This small molecule binds to this protein.
Small molecule (SMILES): CC(=O)N[C@H]1[C@H](O[C@H]2[C@H](O)[C@@H](NC(C)=O)CO[C@@H]2CO)O[C@H](CO)[C@@H](O)[C@@H]1O

Binding-site contacts:
Ligand atom C2 contacts residue ASN234 of chain 1.A at 2.5 Å.
Ligand atom O5 contacts residue THR108 of chain 1.A at 3.0 Å.
Ligand atom C1 contacts residue ASN234 of chain 1.A at 1.4 Å.
Ligand atom C6 contacts residue THR108 of chain 1.A at 3.1 Å.
Ligand atom O6 contacts residue THR109 of chain 1.A at 4.0 Å.
Ligand atom C5 contacts residue ASN234 of chain 1.A at 3.5 Å.
Ligand atom C4 contacts residue ASN234 of chain 1.A at 4.1 Å.
Ligand atom C3 contacts residue ASN234 of chain 1.A at 3.8 Å.
Ligand atom C7 contacts residue ASN234 of chain 1.A at 3.8 Å.
Ligand atom C5 contacts residue THR108 of chain 1.A at 3.8 Å.
Ligand atom C1 contacts residue THR108 of chain 1.A at 4.0 Å.
Ligand atom C6 contacts residue THR109 of chain 1.A at 4.5 Å.
Ligand atom O5 contacts residue THR236 of chain 1.A at 4.3 Å.
Ligand atom C1 contacts residue THR236 of chain 1.A at 4.4 Å.
Ligand atom O6 contacts residue THR108 of chain 1.A at 3.1 Å.
Ligand atom O7 contacts residue ASN234 of chain 1.A at 4.0 Å.
Ligand atom N2 contacts residue ASN234 of chain 1.A at 2.8 Å (h-bond).
Ligand atom O5 contacts residue ASN234 of chain 1.A at 2.4 Å (h-bond).

Sequence of chain 1.A:
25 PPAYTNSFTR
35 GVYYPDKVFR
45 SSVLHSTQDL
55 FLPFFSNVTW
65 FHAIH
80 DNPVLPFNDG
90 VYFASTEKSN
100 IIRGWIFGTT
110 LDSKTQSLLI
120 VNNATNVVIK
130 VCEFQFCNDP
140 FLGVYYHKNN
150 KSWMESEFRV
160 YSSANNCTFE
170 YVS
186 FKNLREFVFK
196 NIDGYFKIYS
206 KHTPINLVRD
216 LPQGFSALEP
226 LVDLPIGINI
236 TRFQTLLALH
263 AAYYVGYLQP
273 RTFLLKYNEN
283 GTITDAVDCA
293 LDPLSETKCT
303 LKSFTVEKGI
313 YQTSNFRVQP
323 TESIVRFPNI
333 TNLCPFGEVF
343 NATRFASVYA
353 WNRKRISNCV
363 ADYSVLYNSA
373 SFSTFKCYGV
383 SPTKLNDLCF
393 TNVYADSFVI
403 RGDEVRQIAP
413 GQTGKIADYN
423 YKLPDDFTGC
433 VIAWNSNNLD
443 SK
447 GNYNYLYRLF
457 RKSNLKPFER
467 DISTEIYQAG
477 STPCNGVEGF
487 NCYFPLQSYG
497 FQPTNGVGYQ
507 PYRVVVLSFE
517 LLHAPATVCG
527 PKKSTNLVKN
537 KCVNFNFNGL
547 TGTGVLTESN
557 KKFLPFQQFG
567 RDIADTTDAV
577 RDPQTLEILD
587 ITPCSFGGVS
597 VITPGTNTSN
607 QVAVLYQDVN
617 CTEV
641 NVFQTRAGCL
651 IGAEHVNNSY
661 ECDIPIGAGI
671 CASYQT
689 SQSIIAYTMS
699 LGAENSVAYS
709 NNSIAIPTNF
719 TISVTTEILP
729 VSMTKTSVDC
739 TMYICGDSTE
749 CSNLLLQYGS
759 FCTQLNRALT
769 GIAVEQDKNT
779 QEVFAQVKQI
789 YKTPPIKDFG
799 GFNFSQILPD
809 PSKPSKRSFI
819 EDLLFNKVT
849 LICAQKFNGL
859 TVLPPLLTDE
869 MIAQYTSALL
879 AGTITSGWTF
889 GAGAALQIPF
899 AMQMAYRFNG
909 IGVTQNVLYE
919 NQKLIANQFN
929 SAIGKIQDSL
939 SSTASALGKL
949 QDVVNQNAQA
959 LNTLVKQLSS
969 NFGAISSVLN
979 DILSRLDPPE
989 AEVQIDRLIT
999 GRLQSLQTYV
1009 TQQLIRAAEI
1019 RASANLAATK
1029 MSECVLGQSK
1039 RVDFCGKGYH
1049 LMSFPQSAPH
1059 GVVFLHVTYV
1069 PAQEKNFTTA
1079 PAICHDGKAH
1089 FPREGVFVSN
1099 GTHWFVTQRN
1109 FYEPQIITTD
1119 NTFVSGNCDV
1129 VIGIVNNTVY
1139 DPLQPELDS